Sequence of chain 1.A:
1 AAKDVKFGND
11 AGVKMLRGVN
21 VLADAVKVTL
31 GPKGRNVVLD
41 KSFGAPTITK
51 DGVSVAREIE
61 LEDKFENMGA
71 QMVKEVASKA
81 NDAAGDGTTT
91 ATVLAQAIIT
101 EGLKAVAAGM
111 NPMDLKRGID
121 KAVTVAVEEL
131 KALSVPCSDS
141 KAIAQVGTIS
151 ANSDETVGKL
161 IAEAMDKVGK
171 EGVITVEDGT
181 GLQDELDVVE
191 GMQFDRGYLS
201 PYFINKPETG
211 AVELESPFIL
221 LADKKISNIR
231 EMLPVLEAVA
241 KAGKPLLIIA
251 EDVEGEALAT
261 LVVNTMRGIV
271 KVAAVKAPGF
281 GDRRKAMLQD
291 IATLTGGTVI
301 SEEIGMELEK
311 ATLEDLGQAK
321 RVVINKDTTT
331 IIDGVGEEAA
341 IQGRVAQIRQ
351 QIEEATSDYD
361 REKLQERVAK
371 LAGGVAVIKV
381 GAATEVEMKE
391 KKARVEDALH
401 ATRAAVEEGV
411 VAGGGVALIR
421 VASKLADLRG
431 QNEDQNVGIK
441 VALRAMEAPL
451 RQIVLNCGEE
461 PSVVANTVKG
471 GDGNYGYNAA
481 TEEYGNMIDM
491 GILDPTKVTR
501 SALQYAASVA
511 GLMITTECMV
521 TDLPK

Binding-site contacts:
Ligand atom N6 contacts residue ASN478 of chain 1.A at 3.0 Å (h-bond).
Ligand atom O3' contacts residue ASP494 of chain 1.A at 3.0 Å (salt-bridge).
Ligand atom O5' contacts residue GLY31 of chain 1.A at 3.4 Å (h-bond).
Ligand atom O2' contacts residue GLY413 of chain 1.A at 3.3 Å.
Ligand atom O2B contacts residue GLY87 of chain 1.A at 3.6 Å.
Ligand atom O2G contacts residue ASP86 of chain 1.A at 3.6 Å.
Ligand atom O2A contacts residue MG1 of chain 1.O at 2.2 Å.
Ligand atom O1B contacts residue GLY87 of chain 1.A at 3.1 Å (h-bond).
Ligand atom O1B contacts residue MG1 of chain 1.O at 2.2 Å.
Ligand atom C5 contacts residue ILE492 of chain 1.A at 3.5 Å (hydrophobic).
Ligand atom O2' contacts residue GLY414 of chain 1.A at 2.9 Å (h-bond).
Ligand atom N1 contacts residue ALA479 of chain 1.A at 2.9 Å (h-bond).
Ligand atom N6 contacts residue ALA480 of chain 1.A at 3.5 Å (h-bond).
Ligand atom O2' contacts residue ASP494 of chain 1.A at 2.7 Å (salt-bridge).
Ligand atom O3B contacts residue THR88 of chain 1.A at 3.5 Å (h-bond).
Ligand atom PA contacts residue MG1 of chain 1.O at 3.5 Å.
Ligand atom O2G contacts residue THR88 of chain 1.A at 3.1 Å (h-bond).
Ligand atom O1B contacts residue ASP86 of chain 1.A at 2.8 Å (salt-bridge).
Ligand atom O2G contacts residue GLY87 of chain 1.A at 3.4 Å (h-bond).
Ligand atom C4 contacts residue ILE492 of chain 1.A at 3.6 Å (hydrophobic).
Ligand atom O3B contacts residue THR89 of chain 1.A at 3.0 Å (h-bond).
Ligand atom C2 contacts residue ALA479 of chain 1.A at 3.5 Å (hydrophobic).
Ligand atom O3' contacts residue GLY414 of chain 1.A at 3.6 Å.
Ligand atom O3A contacts residue LEU30 of chain 1.A at 3.3 Å.
Ligand atom O3G contacts residue ASP86 of chain 1.A at 3.2 Å (salt-bridge).
Ligand atom N6 contacts residue ILE492 of chain 1.A at 3.5 Å.
Ligand atom O2B contacts residue LEU30 of chain 1.A at 3.5 Å.
Ligand atom O1A contacts residue K1 of chain 1.P at 2.7 Å.
Ligand atom S1G contacts residue THR88 of chain 1.A at 3.6 Å.
Ligand atom PG contacts residue MG1 of chain 1.O at 3.4 Å.
Ligand atom O1A contacts residue GLY31 of chain 1.A at 2.8 Å (h-bond).
Ligand atom C3' contacts residue ASP494 of chain 1.A at 3.3 Å.
Ligand atom O3G contacts residue MG1 of chain 1.O at 2.1 Å.
Ligand atom O2B contacts residue THR90 of chain 1.A at 2.5 Å (h-bond).
Ligand atom PB contacts residue MG1 of chain 1.O at 3.3 Å.
Ligand atom N3 contacts residue GLY414 of chain 1.A at 3.2 Å.
Ligand atom S1G contacts residue GLY52 of chain 1.A at 3.4 Å (h-bond).
Ligand atom S1G contacts residue THR89 of chain 1.A at 2.8 Å (h-bond).
Ligand atom C2' contacts residue ASP494 of chain 1.A at 3.2 Å.
Ligand atom O1A contacts residue THR29 of chain 1.A at 3.6 Å (h-bond).

The small molecule below binds the protein below.
Small molecule (SMILES): Nc1ncnc2c1ncn2[C@@H]1O[C@H](COP(=O)(O)OP(=O)(O)OP(O)(O)=S)[C@@H](O)[C@H]1O